Sequence of chain 1.C:
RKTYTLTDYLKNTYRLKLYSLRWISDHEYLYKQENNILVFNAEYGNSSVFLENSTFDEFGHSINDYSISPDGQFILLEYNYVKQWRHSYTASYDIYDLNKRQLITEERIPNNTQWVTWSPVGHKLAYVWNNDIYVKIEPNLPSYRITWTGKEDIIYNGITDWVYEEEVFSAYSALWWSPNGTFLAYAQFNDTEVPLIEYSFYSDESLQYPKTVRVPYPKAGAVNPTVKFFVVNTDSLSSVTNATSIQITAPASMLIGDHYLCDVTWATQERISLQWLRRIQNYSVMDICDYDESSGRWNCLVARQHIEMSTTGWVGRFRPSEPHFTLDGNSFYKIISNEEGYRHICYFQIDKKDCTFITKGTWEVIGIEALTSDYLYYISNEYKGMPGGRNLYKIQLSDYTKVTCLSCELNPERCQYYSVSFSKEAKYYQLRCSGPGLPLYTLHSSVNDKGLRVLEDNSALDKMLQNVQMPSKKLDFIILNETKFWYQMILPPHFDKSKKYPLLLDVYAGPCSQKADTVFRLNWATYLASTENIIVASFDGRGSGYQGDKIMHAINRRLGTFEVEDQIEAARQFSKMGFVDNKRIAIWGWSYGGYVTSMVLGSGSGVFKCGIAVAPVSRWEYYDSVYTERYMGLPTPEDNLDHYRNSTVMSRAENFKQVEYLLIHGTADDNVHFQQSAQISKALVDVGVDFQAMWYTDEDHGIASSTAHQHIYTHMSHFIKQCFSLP

Binding-site contacts:
Ligand atom C1 contacts residue ASN248 of chain 1.C at 1.5 Å.
Ligand atom C2 contacts residue ASN248 of chain 1.C at 2.2 Å.
Ligand atom C8 contacts residue THR247 of chain 1.C at 4.4 Å.
Ligand atom O7 contacts residue ASN248 of chain 1.C at 3.4 Å (h-bond).
Ligand atom C8 contacts residue ASN248 of chain 1.C at 4.0 Å.
Ligand atom N2 contacts residue ASN248 of chain 1.C at 2.6 Å (h-bond).
Ligand atom C5 contacts residue TRP154 of chain 1.C at 4.0 Å (hydrophobic).
Ligand atom C3 contacts residue ASN248 of chain 1.C at 3.6 Å.
Ligand atom C1 contacts residue TRP154 of chain 1.C at 3.5 Å (hydrophobic).
Ligand atom C7 contacts residue ASN248 of chain 1.C at 3.2 Å.
Ligand atom C4 contacts residue ASN248 of chain 1.C at 4.1 Å.
Ligand atom C8 contacts residue VAL246 of chain 1.C at 4.1 Å (hydrophobic).
Ligand atom O5 contacts residue ASN248 of chain 1.C at 2.5 Å (h-bond).
Ligand atom C5 contacts residue ASN248 of chain 1.C at 3.7 Å.
Ligand atom N2 contacts residue TRP154 of chain 1.C at 4.4 Å.
Ligand atom O5 contacts residue TRP154 of chain 1.C at 3.9 Å.

This protein binds this small molecule.
Small molecule (SMILES): CC(=O)N[C@@H]1[C@@H](O)[C@H](O)[C@@H](CO)O[C@H]1O